This protein binds this small molecule.
Small molecule (SMILES): C=C(C)[C@@H]1CC[C@]2(C)O[C@@H]2C1

Binding-site contacts:
Ligand atom C7 contacts residue TYR139 of chain 1.A at 3.5 Å (hydrophobic).
Ligand atom C5 contacts residue VAL101 of chain 1.A at 4.2 Å (hydrophobic).
Ligand atom C22 contacts residue PHE73 of chain 1.A at 3.4 Å (hydrophobic).
Ligand atom C5 contacts residue LEU124 of chain 1.A at 3.5 Å (hydrophobic).
Ligand atom C8 contacts residue MET57 of chain 1.A at 3.0 Å (hydrophobic).
Ligand atom C2 contacts residue TYR139 of chain 1.A at 3.5 Å (hydrophobic).
Ligand atom C3 contacts residue MET57 of chain 1.A at 4.3 Å (hydrophobic).
Ligand atom C21 contacts residue LEU124 of chain 1.A at 3.5 Å (hydrophobic).
Ligand atom C4 contacts residue VAL101 of chain 1.A at 4.1 Å (hydrophobic).
Ligand atom C3 contacts residue LEU124 of chain 1.A at 4.3 Å (hydrophobic).
Ligand atom C2 contacts residue MET61 of chain 1.A at 3.8 Å (hydrophobic).
Ligand atom C6 contacts residue PHE73 of chain 1.A at 4.2 Å (hydrophobic).
Ligand atom C17 contacts residue PHE73 of chain 1.A at 4.2 Å (hydrophobic).
Ligand atom C17 contacts residue TYR139 of chain 1.A at 4.1 Å (hydrophobic).
Ligand atom C22 contacts residue TYR139 of chain 1.A at 3.3 Å (hydrophobic).
Ligand atom O14 contacts residue VAL59 of chain 1.A at 4.3 Å.
Ligand atom O14 contacts residue LEU124 of chain 1.A at 4.4 Å.
Ligand atom C2 contacts residue VAL59 of chain 1.A at 4.4 Å (hydrophobic).
Ligand atom C22 contacts residue PHE122 of chain 1.A at 3.8 Å (hydrophobic).
Ligand atom O14 contacts residue LEU135 of chain 1.A at 4.2 Å.
Ligand atom C7 contacts residue VAL59 of chain 1.A at 3.8 Å (hydrophobic).
Ligand atom O14 contacts residue TYR139 of chain 1.A at 3.5 Å (h-bond).
Ligand atom C8 contacts residue TYR103 of chain 1.A at 3.7 Å (hydrophobic).
Ligand atom C21 contacts residue PHE109 of chain 1.A at 3.9 Å (hydrophobic).
Ligand atom C6 contacts residue TYR139 of chain 1.A at 4.3 Å (hydrophobic).

Sequence of chain 1.A:
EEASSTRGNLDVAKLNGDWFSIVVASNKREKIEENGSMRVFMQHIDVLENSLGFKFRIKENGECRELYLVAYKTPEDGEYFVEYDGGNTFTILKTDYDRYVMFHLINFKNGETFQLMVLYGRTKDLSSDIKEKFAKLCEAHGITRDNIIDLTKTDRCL